Binding-site contacts:
Ligand atom O7 contacts residue ASN486 of chain 1.A at 3.9 Å.
Ligand atom N2 contacts residue ASN486 of chain 1.A at 2.9 Å (h-bond).
Ligand atom C2 contacts residue ASN486 of chain 1.A at 2.5 Å.
Ligand atom C3 contacts residue ASN486 of chain 1.A at 3.8 Å.
Ligand atom C5 contacts residue ASN486 of chain 1.A at 3.7 Å.
Ligand atom C8 contacts residue THR484 of chain 1.A at 4.2 Å.
Ligand atom C4 contacts residue ASN486 of chain 1.A at 4.2 Å.
Ligand atom O5 contacts residue ASN486 of chain 1.A at 2.4 Å (h-bond).
Ligand atom C1 contacts residue ASN486 of chain 1.A at 1.4 Å.
Ligand atom C7 contacts residue ASN486 of chain 1.A at 3.6 Å.

This protein binds this small molecule.
Small molecule (SMILES): CC(=O)N[C@@H]1[C@@H](O)[C@H](O)[C@@H](CO)O[C@H]1O

Sequence of chain 1.A:
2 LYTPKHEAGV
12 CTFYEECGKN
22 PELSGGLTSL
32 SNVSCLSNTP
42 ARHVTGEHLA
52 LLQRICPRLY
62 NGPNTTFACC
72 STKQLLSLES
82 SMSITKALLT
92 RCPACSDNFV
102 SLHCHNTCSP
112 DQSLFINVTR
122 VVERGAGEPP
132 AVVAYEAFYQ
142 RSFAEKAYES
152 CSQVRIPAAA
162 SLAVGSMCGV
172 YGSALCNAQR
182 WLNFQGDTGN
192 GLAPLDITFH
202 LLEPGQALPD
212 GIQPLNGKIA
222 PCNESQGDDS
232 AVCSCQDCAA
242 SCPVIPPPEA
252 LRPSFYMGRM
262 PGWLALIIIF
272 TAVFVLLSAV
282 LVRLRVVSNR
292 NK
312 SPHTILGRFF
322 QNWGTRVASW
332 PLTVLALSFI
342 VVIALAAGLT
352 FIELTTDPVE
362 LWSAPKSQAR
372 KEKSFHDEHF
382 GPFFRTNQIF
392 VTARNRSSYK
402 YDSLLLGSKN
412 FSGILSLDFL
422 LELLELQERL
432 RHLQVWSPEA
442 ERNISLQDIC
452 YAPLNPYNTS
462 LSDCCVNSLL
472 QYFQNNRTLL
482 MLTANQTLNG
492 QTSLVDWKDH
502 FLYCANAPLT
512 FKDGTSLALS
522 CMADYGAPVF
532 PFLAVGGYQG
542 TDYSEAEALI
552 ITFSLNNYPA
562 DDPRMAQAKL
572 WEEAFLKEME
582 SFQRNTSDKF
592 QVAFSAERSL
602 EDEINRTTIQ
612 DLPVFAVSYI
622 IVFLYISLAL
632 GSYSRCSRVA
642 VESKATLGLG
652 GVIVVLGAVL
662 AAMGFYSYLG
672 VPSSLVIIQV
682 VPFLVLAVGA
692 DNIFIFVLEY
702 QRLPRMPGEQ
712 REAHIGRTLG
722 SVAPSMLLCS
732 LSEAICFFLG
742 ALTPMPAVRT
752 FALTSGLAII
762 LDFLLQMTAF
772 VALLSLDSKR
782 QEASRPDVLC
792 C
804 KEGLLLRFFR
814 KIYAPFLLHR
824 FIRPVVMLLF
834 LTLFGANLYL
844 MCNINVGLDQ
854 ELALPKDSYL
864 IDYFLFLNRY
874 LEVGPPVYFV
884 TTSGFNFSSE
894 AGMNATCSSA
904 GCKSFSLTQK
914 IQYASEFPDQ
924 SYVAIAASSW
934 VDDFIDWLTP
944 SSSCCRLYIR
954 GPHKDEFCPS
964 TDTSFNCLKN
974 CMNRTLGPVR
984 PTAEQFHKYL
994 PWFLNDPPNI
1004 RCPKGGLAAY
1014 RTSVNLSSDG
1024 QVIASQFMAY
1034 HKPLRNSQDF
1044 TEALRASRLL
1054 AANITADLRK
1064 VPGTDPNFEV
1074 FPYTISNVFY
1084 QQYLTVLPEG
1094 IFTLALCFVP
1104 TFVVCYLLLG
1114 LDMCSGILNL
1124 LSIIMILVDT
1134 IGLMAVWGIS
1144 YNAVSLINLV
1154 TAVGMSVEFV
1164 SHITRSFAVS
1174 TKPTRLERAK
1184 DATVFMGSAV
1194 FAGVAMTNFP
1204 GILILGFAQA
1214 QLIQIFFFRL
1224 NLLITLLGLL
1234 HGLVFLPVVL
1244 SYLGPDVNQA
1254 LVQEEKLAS